The protein below binds the small molecule below.
Small molecule (SMILES): CC(=O)C(=O)O

Sequence of chain 1.A:
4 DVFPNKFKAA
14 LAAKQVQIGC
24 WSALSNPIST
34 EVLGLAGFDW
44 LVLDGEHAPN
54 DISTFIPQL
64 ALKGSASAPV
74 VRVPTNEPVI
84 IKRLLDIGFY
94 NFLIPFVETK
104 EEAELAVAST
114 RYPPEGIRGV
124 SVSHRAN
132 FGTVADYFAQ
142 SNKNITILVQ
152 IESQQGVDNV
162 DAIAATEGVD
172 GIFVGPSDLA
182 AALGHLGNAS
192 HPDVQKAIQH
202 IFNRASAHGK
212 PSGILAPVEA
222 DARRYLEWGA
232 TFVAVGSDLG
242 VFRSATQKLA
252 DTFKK

Sequence of chain 3.A:
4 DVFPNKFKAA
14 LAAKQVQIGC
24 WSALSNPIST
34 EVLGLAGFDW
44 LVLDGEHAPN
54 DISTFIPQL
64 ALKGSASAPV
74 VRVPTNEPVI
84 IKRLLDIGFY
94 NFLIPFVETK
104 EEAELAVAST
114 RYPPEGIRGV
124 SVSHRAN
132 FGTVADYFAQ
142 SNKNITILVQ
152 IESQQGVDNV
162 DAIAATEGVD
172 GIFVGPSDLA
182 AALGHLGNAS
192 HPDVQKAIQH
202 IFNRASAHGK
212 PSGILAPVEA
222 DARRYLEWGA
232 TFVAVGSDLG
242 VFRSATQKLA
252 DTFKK

Binding-site contacts:
Ligand atom C contacts residue PRO177 of chain 3.A at 3.9 Å (hydrophobic).
Ligand atom O3 contacts residue MG1 of chain 3.D at 2.5 Å.
Ligand atom OXT contacts residue VAL123 of chain 1.A at 4.5 Å.
Ligand atom C contacts residue MG1 of chain 3.D at 3.2 Å.
Ligand atom OXT contacts residue SER178 of chain 3.A at 3.0 Å (h-bond).
Ligand atom CB contacts residue TRP24 of chain 3.A at 4.3 Å (hydrophobic).
Ligand atom O3 contacts residue GLN151 of chain 3.A at 2.6 Å (h-bond).
Ligand atom CB contacts residue PRO177 of chain 3.A at 4.3 Å (hydrophobic).
Ligand atom CB contacts residue ARG75 of chain 3.A at 4.2 Å.
Ligand atom C contacts residue ASP179 of chain 3.A at 3.8 Å.
Ligand atom O3 contacts residue GLY176 of chain 3.A at 3.6 Å.
Ligand atom OXT contacts residue MG1 of chain 3.D at 4.4 Å.
Ligand atom C contacts residue GLU153 of chain 3.A at 3.6 Å.
Ligand atom O contacts residue SER178 of chain 3.A at 3.9 Å.
Ligand atom OXT contacts residue ASP179 of chain 3.A at 3.7 Å.
Ligand atom CB contacts residue PHE174 of chain 3.A at 4.3 Å (hydrophobic).
Ligand atom C contacts residue GLY176 of chain 3.A at 3.4 Å.
Ligand atom O3 contacts residue ARG75 of chain 3.A at 3.5 Å (salt-bridge).
Ligand atom CA contacts residue GLY176 of chain 3.A at 3.5 Å.
Ligand atom CB contacts residue LEU216 of chain 3.A at 3.3 Å (hydrophobic).
Ligand atom O3 contacts residue PHE174 of chain 3.A at 4.3 Å.
Ligand atom CA contacts residue PRO177 of chain 3.A at 4.3 Å (hydrophobic).
Ligand atom CB contacts residue GLY176 of chain 3.A at 4.3 Å.
Ligand atom CA contacts residue GLN151 of chain 3.A at 3.8 Å.
Ligand atom O contacts residue VAL123 of chain 1.A at 4.0 Å.
Ligand atom OXT contacts residue GLY176 of chain 3.A at 3.6 Å.
Ligand atom O contacts residue PRO177 of chain 3.A at 4.2 Å.
Ligand atom O contacts residue GLY176 of chain 3.A at 3.6 Å.
Ligand atom C contacts residue SER178 of chain 3.A at 3.8 Å.
Ligand atom O3 contacts residue GLU153 of chain 3.A at 3.2 Å (salt-bridge).
Ligand atom O contacts residue MG1 of chain 3.D at 2.6 Å.
Ligand atom OXT contacts residue PRO177 of chain 3.A at 3.5 Å.
Ligand atom C contacts residue VAL123 of chain 1.A at 4.3 Å (hydrophobic).
Ligand atom O contacts residue ASP179 of chain 3.A at 3.0 Å (salt-bridge).
Ligand atom CA contacts residue GLU153 of chain 3.A at 3.8 Å.
Ligand atom CA contacts residue MG1 of chain 3.D at 3.2 Å.
Ligand atom CA contacts residue ARG75 of chain 3.A at 4.2 Å.
Ligand atom O contacts residue GLU153 of chain 3.A at 2.8 Å (salt-bridge).